The protein below binds the small molecule below.
Small molecule (SMILES): CC(=O)N[C@H]1[C@H](O[C@H]2[C@H](O)[C@@H](NC(C)=O)CO[C@@H]2CO)O[C@H](CO)[C@@H](O)[C@@H]1O

Sequence of chain 1.A:
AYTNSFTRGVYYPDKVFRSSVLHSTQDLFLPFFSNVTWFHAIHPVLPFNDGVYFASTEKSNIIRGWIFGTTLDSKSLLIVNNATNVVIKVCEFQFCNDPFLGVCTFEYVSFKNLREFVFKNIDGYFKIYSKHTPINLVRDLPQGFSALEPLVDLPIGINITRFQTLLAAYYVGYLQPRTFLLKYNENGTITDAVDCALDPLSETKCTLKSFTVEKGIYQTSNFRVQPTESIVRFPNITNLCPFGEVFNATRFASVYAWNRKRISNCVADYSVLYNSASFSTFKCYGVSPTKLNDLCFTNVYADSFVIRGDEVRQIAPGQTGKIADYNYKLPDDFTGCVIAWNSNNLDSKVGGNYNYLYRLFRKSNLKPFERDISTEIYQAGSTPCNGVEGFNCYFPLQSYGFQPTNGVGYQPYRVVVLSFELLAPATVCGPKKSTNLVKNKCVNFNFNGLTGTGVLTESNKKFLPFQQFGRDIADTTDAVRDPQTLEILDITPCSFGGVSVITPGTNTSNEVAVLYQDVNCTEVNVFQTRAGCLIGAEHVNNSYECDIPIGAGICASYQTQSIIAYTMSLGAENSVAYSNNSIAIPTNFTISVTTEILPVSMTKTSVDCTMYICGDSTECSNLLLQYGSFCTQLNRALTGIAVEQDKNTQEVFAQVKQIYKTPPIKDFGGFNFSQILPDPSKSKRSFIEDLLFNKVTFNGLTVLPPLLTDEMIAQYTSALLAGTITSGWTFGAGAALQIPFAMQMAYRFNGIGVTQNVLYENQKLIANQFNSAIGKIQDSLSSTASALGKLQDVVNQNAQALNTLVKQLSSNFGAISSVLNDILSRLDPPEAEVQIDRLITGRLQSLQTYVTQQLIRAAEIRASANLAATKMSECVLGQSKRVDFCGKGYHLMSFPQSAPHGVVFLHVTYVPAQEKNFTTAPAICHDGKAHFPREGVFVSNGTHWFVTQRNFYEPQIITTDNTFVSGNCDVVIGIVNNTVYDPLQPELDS

Binding-site contacts:
Ligand atom O7 contacts residue LEU922 of chain 1.A at 3.6 Å.
Ligand atom C5 contacts residue ASN717 of chain 1.A at 3.6 Å.
Ligand atom O4 contacts residue LEU922 of chain 1.A at 3.7 Å.
Ligand atom C7 contacts residue LEU922 of chain 1.A at 4.2 Å (hydrophobic).
Ligand atom O5 contacts residue ASN717 of chain 1.A at 2.3 Å (h-bond).
Ligand atom C2 contacts residue ASN717 of chain 1.A at 2.5 Å.
Ligand atom O3 contacts residue LEU922 of chain 1.A at 4.4 Å.
Ligand atom C7 contacts residue ASN717 of chain 1.A at 3.6 Å.
Ligand atom C1 contacts residue ASN717 of chain 1.A at 1.4 Å.
Ligand atom C3 contacts residue ASN717 of chain 1.A at 3.8 Å.
Ligand atom C4 contacts residue LEU922 of chain 1.A at 4.3 Å (hydrophobic).
Ligand atom N2 contacts residue ASN717 of chain 1.A at 3.0 Å (h-bond).
Ligand atom C8 contacts residue ASN925 of chain 1.A at 4.3 Å.
Ligand atom O7 contacts residue ASN717 of chain 1.A at 3.7 Å.
Ligand atom C1 contacts residue GLN1071 of chain 1.A at 4.4 Å.
Ligand atom O5 contacts residue GLN1071 of chain 1.A at 4.4 Å.
Ligand atom C8 contacts residue LEU922 of chain 1.A at 4.5 Å (hydrophobic).
Ligand atom C4 contacts residue ASN717 of chain 1.A at 4.2 Å.
Ligand atom C3 contacts residue LEU922 of chain 1.A at 3.9 Å (hydrophobic).